Binding-site contacts:
Ligand atom O1B contacts residue THR276 of chain 52.D at 3.5 Å (h-bond).
Ligand atom C7 contacts residue GLN278 of chain 52.D at 3.8 Å.
Ligand atom O1B contacts residue SER274 of chain 52.D at 2.4 Å (h-bond).
Ligand atom C10 contacts residue LYS68 of chain 52.D at 3.8 Å.
Ligand atom C11 contacts residue PHE270 of chain 52.D at 3.9 Å (hydrophobic).
Ligand atom C8 contacts residue GLN278 of chain 52.D at 3.7 Å.
Ligand atom O9 contacts residue LYS68 of chain 52.D at 2.8 Å (salt-bridge).
Ligand atom N5 contacts residue ASN272 of chain 52.D at 3.3 Å (h-bond).
Ligand atom O10 contacts residue PHE75 of chain 52.E at 2.6 Å.
Ligand atom O8 contacts residue GLN278 of chain 52.D at 3.5 Å (h-bond).
Ligand atom O8 contacts residue LYS68 of chain 52.D at 3.5 Å.
Ligand atom O1A contacts residue ASN272 of chain 52.D at 3.6 Å (h-bond).
Ligand atom C11 contacts residue ASN272 of chain 52.D at 3.6 Å.
Ligand atom N5 contacts residue GLN278 of chain 52.D at 3.9 Å.
Ligand atom O7 contacts residue LEU62 of chain 52.D at 3.5 Å.
Ligand atom O9 contacts residue LEU67 of chain 52.D at 3.2 Å.
Ligand atom C5 contacts residue LYS68 of chain 52.D at 3.7 Å.
Ligand atom O10 contacts residue LEU62 of chain 52.D at 3.1 Å.
Ligand atom C11 contacts residue PHE65 of chain 52.D at 3.8 Å (hydrophobic).
Ligand atom N5 contacts residue LYS68 of chain 52.D at 2.9 Å (salt-bridge).
Ligand atom O1A contacts residue SER274 of chain 52.D at 3.8 Å.
Ligand atom C11 contacts residue LEU62 of chain 52.D at 3.9 Å (hydrophobic).
Ligand atom C9 contacts residue LYS68 of chain 52.D at 3.8 Å.
Ligand atom O8 contacts residue ASN272 of chain 52.D at 3.4 Å (h-bond).
Ligand atom O1B contacts residue LYS68 of chain 52.D at 3.6 Å.
Ligand atom C6 contacts residue LYS68 of chain 52.D at 3.8 Å.
Ligand atom C11 contacts residue THR276 of chain 52.D at 3.4 Å.
Ligand atom N5 contacts residue PHE75 of chain 52.E at 3.8 Å.
Ligand atom C1 contacts residue SER274 of chain 52.D at 3.4 Å.
Ligand atom C11 contacts residue HIS138 of chain 52.C at 3.3 Å.
Ligand atom C1 contacts residue THR276 of chain 52.D at 3.4 Å.
Ligand atom C11 contacts residue LYS68 of chain 52.D at 3.8 Å.
Ligand atom C11 contacts residue PHE75 of chain 52.E at 1.8 Å (hydrophobic).
Ligand atom O8 contacts residue THR276 of chain 52.D at 3.8 Å.
Ligand atom O1A contacts residue THR276 of chain 52.D at 2.6 Å (h-bond).
Ligand atom C9 contacts residue GLN278 of chain 52.D at 3.2 Å.
Ligand atom C10 contacts residue LEU62 of chain 52.D at 3.5 Å (hydrophobic).
Ligand atom C6 contacts residue ASN272 of chain 52.D at 3.7 Å.
Ligand atom C11 contacts residue GLN278 of chain 52.D at 3.5 Å.
Ligand atom C10 contacts residue PHE75 of chain 52.E at 2.7 Å (hydrophobic).

Sequence of chain 52.C:
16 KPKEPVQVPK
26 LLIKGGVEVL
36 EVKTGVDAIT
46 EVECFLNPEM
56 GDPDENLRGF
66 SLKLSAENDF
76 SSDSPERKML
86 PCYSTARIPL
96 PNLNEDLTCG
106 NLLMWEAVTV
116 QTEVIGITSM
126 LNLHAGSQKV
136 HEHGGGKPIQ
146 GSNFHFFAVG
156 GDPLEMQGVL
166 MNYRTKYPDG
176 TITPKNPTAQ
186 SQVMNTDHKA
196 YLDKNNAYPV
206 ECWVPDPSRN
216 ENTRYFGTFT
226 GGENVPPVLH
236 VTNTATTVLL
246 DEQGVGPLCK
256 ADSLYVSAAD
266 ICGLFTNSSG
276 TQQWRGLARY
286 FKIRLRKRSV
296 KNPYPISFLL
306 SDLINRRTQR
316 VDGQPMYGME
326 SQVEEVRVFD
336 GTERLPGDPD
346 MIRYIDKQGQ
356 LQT

This protein binds this small molecule.
Small molecule (SMILES): CC(=O)N[C@H]1[C@H]([C@H](O)[C@H](O)CO)O[C@@](O[C@H](CO)[C@@H](O)[C@@H]2O[C@@H](C(=O)O)C[C@H](O)[C@H]2NC(C)=O)(C(=O)O)C[C@@H]1O

Sequence of chain 52.E:
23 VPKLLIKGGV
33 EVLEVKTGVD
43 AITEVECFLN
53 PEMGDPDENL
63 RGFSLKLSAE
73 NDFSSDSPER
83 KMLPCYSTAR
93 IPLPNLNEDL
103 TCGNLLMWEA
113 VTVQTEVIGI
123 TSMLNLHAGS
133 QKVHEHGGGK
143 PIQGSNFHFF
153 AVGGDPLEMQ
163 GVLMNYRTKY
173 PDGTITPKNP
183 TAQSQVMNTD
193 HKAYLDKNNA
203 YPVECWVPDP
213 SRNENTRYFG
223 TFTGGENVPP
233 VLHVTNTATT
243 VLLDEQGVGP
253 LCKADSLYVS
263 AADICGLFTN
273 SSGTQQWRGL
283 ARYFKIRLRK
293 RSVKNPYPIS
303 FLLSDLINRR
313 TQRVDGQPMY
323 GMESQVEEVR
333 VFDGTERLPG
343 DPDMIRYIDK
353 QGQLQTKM

Sequence of chain 52.D:
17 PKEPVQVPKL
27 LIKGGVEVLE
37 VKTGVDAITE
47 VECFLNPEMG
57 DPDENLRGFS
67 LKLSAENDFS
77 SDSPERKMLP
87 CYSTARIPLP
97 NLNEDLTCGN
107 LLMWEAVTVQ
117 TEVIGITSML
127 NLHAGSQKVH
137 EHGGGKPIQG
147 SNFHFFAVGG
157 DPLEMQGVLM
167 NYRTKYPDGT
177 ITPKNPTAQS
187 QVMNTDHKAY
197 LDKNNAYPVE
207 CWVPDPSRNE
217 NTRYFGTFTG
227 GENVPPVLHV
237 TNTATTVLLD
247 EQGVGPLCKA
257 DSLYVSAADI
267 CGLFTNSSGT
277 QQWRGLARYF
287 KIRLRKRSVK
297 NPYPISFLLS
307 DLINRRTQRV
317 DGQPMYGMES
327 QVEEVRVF